The small molecule below binds the protein below.
Small molecule (SMILES): COc1cccc(COC(=O)c2sc3ccccc3c2OC2CCNCC2)c1

Sequence of chain 1.B:
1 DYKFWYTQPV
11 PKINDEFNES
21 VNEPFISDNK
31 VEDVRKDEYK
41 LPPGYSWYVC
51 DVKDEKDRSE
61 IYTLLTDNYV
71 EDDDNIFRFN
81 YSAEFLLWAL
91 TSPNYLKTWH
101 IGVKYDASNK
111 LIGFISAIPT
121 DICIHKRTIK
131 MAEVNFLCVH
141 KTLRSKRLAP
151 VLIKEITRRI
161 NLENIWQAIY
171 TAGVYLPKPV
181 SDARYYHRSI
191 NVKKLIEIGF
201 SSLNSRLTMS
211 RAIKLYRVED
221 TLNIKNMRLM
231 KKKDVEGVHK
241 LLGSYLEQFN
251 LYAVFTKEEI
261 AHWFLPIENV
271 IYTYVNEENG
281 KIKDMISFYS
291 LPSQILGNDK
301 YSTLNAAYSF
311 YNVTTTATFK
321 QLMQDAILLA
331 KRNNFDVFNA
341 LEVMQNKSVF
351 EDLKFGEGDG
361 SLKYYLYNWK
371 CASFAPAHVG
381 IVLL

Binding-site contacts:
Ligand atom C2 contacts residue VAL70 of chain 1.B at 3.6 Å (hydrophobic).
Ligand atom C4 contacts residue TYR185 of chain 1.B at 3.5 Å (hydrophobic).
Ligand atom C11 contacts residue ALA340 of chain 1.B at 3.6 Å (hydrophobic).
Ligand atom C17 contacts residue TYR289 of chain 1.B at 3.7 Å (hydrophobic).
Ligand atom C13 contacts residue LEU341 of chain 1.B at 3.8 Å (hydrophobic).
Ligand atom C9 contacts residue TYR308 of chain 1.B at 3.4 Å (hydrophobic).
Ligand atom C12 contacts residue SER309 of chain 1.B at 3.5 Å.
Ligand atom O3 contacts residue LEU362 of chain 1.B at 3.7 Å.
Ligand atom C6 contacts residue TYR185 of chain 1.B at 3.7 Å (hydrophobic).
Ligand atom N contacts residue TYR81 of chain 1.B at 3.7 Å.
Ligand atom C20 contacts residue LEU384 of chain 1.B at 3.1 Å (hydrophobic).
Ligand atom C18 contacts residue TYR81 of chain 1.B at 3.5 Å (hydrophobic).
Ligand atom C13 contacts residue TYR289 of chain 1.B at 3.6 Å (hydrophobic).
Ligand atom C16 contacts residue TYR289 of chain 1.B at 3.3 Å (hydrophobic).
Ligand atom C11 contacts residue LEU341 of chain 1.B at 3.8 Å (hydrophobic).
Ligand atom C3 contacts residue VAL70 of chain 1.B at 3.7 Å (hydrophobic).
Ligand atom S contacts residue TYR308 of chain 1.B at 3.7 Å.
Ligand atom C10 contacts residue ALA340 of chain 1.B at 3.7 Å (hydrophobic).
Ligand atom C19 contacts residue LEU384 of chain 1.B at 3.1 Å (hydrophobic).
Ligand atom C17 contacts residue TYR81 of chain 1.B at 3.8 Å (hydrophobic).
Ligand atom C20 contacts residue TYR289 of chain 1.B at 3.5 Å (hydrophobic).
Ligand atom S contacts residue TYR185 of chain 1.B at 3.6 Å.
Ligand atom C18 contacts residue PHE79 of chain 1.B at 3.6 Å (hydrophobic).
Ligand atom O contacts residue LEU362 of chain 1.B at 3.5 Å.
Ligand atom C16 contacts residue LEU383 of chain 1.B at 3.7 Å (hydrophobic).
Ligand atom C17 contacts residue LEU384 of chain 1.B at 3.7 Å (hydrophobic).
Ligand atom N contacts residue LEU384 of chain 1.B at 2.9 Å (h-bond).
Ligand atom C10 contacts residue TYR308 of chain 1.B at 3.5 Å (hydrophobic).
Ligand atom C20 contacts residue LEU383 of chain 1.B at 2.9 Å (hydrophobic).
Ligand atom C12 contacts residue TYR308 of chain 1.B at 3.7 Å (hydrophobic).
Ligand atom O contacts residue GLY173 of chain 1.B at 3.7 Å.
Ligand atom O2 contacts residue LEU362 of chain 1.B at 3.4 Å.
Ligand atom C11 contacts residue ASN339 of chain 1.B at 3.5 Å.
Ligand atom C11 contacts residue TYR308 of chain 1.B at 3.6 Å (hydrophobic).
Ligand atom C10 contacts residue ASN339 of chain 1.B at 3.8 Å.
Ligand atom C13 contacts residue TYR308 of chain 1.B at 3.7 Å (hydrophobic).
Ligand atom C14 contacts residue TYR308 of chain 1.B at 3.5 Å (hydrophobic).
Ligand atom C19 contacts residue THR171 of chain 1.B at 3.5 Å.
Ligand atom C2 contacts residue GLY173 of chain 1.B at 3.6 Å.
Ligand atom C contacts residue NHW1 of chain 1.K at 3.5 Å.